Binding-site contacts:
Ligand atom C17 contacts residue HIS62 of chain 1.C at 3.5 Å.
Ligand atom C13 contacts residue HIS62 of chain 1.C at 3.7 Å.
Ligand atom C6 contacts residue TYR36 of chain 1.C at 3.7 Å (hydrophobic).
Ligand atom N7 contacts residue SER63 of chain 1.C at 3.8 Å.
Ligand atom C13 contacts residue ILE64 of chain 1.C at 3.8 Å (hydrophobic).
Ligand atom C15 contacts residue SER63 of chain 1.C at 3.9 Å.
Ligand atom O8 contacts residue ILE64 of chain 1.C at 3.1 Å (h-bond).
Ligand atom C2 contacts residue PRO1 of chain 1.C at 3.9 Å (hydrophobic).
Ligand atom C1 contacts residue PRO1 of chain 1.C at 3.8 Å (hydrophobic).
Ligand atom C15 contacts residue VAL106 of chain 1.C at 3.8 Å (hydrophobic).
Ligand atom O8 contacts residue PRO1 of chain 1.C at 3.9 Å.
Ligand atom N16 contacts residue MET2 of chain 1.C at 3.0 Å.
Ligand atom C12 contacts residue PRO1 of chain 1.C at 3.7 Å (hydrophobic).
Ligand atom C9 contacts residue TYR36 of chain 1.C at 3.6 Å (hydrophobic).
Ligand atom O8 contacts residue SER63 of chain 1.C at 3.3 Å (h-bond).
Ligand atom C15 contacts residue ASN97 of chain 1.A at 3.5 Å.
Ligand atom N16 contacts residue ASN97 of chain 1.A at 3.6 Å.
Ligand atom C10 contacts residue PRO1 of chain 1.C at 3.1 Å (hydrophobic).
Ligand atom S5 contacts residue PRO1 of chain 1.C at 3.5 Å (h-bond).
Ligand atom C17 contacts residue MET2 of chain 1.C at 3.4 Å (hydrophobic).
Ligand atom C3 contacts residue PRO1 of chain 1.C at 3.5 Å (hydrophobic).
Ligand atom C13 contacts residue VAL106 of chain 1.C at 3.8 Å (hydrophobic).
Ligand atom C15 contacts residue MET101 of chain 1.C at 3.4 Å (hydrophobic).
Ligand atom C14 contacts residue VAL106 of chain 1.C at 3.8 Å (hydrophobic).
Ligand atom C4 contacts residue LYS32 of chain 1.C at 3.6 Å.
Ligand atom N7 contacts residue ILE64 of chain 1.C at 3.2 Å (h-bond).
Ligand atom N7 contacts residue PRO1 of chain 1.C at 3.3 Å (h-bond).
Ligand atom N16 contacts residue TYR95 of chain 1.A at 3.7 Å.
Ligand atom C15 contacts residue HIS62 of chain 1.C at 3.2 Å.
Ligand atom C13 contacts residue SER63 of chain 1.C at 3.6 Å.
Ligand atom O8 contacts residue LYS32 of chain 1.C at 2.6 Å (salt-bridge).
Ligand atom C14 contacts residue TYR95 of chain 1.A at 3.7 Å (hydrophobic).
Ligand atom C3 contacts residue ILE64 of chain 1.C at 3.5 Å (hydrophobic).
Ligand atom C6 contacts residue TYR95 of chain 1.A at 3.9 Å (hydrophobic).
Ligand atom C3 contacts residue LYS32 of chain 1.C at 3.7 Å.
Ligand atom C17 contacts residue ASN97 of chain 1.A at 2.8 Å.
Ligand atom S5 contacts residue PHE113 of chain 1.C at 3.8 Å.
Ligand atom C11 contacts residue TYR36 of chain 1.C at 3.3 Å (hydrophobic).
Ligand atom S5 contacts residue TYR95 of chain 1.A at 3.3 Å (h-bond).
Ligand atom C6 contacts residue PHE113 of chain 1.C at 3.7 Å (hydrophobic).

The protein below binds the small molecule below.
Small molecule (SMILES): O=c1nc(-c2cccnc2)sc2ccccc12

Sequence of chain 1.A:
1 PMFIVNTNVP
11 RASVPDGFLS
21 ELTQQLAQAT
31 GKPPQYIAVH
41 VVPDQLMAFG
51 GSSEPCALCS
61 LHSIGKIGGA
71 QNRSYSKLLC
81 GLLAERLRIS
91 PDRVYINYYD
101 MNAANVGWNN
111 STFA

Sequence of chain 1.C:
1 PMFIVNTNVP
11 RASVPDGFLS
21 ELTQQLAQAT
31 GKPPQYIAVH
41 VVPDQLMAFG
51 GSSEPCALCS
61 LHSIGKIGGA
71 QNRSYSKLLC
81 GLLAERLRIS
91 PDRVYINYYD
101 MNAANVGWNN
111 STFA